Sequence of chain 1.E:
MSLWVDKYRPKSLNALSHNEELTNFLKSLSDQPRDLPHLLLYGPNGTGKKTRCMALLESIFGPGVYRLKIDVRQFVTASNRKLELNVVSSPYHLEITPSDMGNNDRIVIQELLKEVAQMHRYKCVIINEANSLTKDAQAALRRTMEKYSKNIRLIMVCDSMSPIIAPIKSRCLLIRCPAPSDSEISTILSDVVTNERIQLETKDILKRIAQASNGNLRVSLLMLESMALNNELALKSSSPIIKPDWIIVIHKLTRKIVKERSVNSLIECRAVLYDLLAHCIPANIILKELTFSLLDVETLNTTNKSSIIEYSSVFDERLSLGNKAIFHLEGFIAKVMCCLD

The protein below binds the small molecule below.
Small molecule (SMILES): Nc1ncnc2c1ncn2[C@@H]1O[C@H](COP(=O)(O)OP(=O)(O)OP(O)(O)=S)[C@@H](O)[C@H]1O

Sequence of chain 1.D:
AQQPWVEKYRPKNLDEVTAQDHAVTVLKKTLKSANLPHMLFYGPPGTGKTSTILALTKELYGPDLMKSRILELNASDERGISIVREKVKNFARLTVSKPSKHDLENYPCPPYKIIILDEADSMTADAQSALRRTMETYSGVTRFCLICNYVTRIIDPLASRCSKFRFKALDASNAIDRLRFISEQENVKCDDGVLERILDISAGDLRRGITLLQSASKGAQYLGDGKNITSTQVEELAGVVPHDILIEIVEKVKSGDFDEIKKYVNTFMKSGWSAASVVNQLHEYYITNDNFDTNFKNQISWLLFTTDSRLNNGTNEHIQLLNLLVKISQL

Binding-site contacts:
Ligand atom S1G contacts residue LYS71 of chain 1.D at 3.3 Å (salt-bridge).
Ligand atom O1B contacts residue LYS71 of chain 1.D at 2.8 Å (salt-bridge).
Ligand atom PB contacts residue MG1 of chain 1.R at 3.7 Å.
Ligand atom PG contacts residue MG1 of chain 1.R at 3.6 Å.
Ligand atom O2B contacts residue MG1 of chain 1.R at 2.4 Å.
Ligand atom N7 contacts residue THR69 of chain 1.D at 3.0 Å (h-bond).
Ligand atom C8 contacts residue GLY68 of chain 1.D at 3.1 Å.
Ligand atom O2' contacts residue TYR31 of chain 1.D at 3.4 Å (h-bond).
Ligand atom O2G contacts residue ARG155 of chain 1.E at 3.3 Å (salt-bridge).
Ligand atom O1B contacts residue GLY70 of chain 1.D at 3.5 Å (h-bond).
Ligand atom S1G contacts residue PRO67 of chain 1.D at 3.7 Å.
Ligand atom O1A contacts residue SER73 of chain 1.D at 3.1 Å (h-bond).
Ligand atom O1A contacts residue THR72 of chain 1.D at 3.4 Å (h-bond).
Ligand atom O2B contacts residue THR72 of chain 1.D at 3.3 Å (h-bond).
Ligand atom C8 contacts residue THR69 of chain 1.D at 3.7 Å.
Ligand atom PG contacts residue ARG155 of chain 1.E at 3.5 Å.
Ligand atom O2A contacts residue GLU159 of chain 1.E at 2.8 Å (salt-bridge).
Ligand atom O3B contacts residue ARG229 of chain 1.D at 3.5 Å (salt-bridge).
Ligand atom S1G contacts residue ARG155 of chain 1.E at 3.3 Å (salt-bridge).
Ligand atom O3B contacts residue LYS71 of chain 1.D at 3.7 Å.
Ligand atom O2' contacts residue PRO33 of chain 1.D at 3.5 Å.
Ligand atom O1B contacts residue THR72 of chain 1.D at 3.6 Å.
Ligand atom N6 contacts residue VAL39 of chain 1.D at 3.3 Å.
Ligand atom N7 contacts residue GLY68 of chain 1.D at 3.5 Å (h-bond).
Ligand atom O1A contacts residue GLY70 of chain 1.D at 3.2 Å.
Ligand atom N6 contacts residue ALA41 of chain 1.D at 3.5 Å.
Ligand atom C8 contacts residue GLY70 of chain 1.D at 3.5 Å.
Ligand atom N1 contacts residue THR40 of chain 1.D at 3.4 Å (h-bond).
Ligand atom O3A contacts residue GLY68 of chain 1.D at 3.6 Å.
Ligand atom O1A contacts residue LYS71 of chain 1.D at 3.5 Å (salt-bridge).
Ligand atom O3B contacts residue GLY68 of chain 1.D at 3.0 Å (h-bond).
Ligand atom N7 contacts residue GLY70 of chain 1.D at 3.3 Å.
Ligand atom O3' contacts residue VAL28 of chain 1.D at 2.3 Å (h-bond).
Ligand atom O3A contacts residue GLY70 of chain 1.D at 3.6 Å (h-bond).
Ligand atom O3G contacts residue ARG155 of chain 1.E at 3.5 Å (salt-bridge).
Ligand atom C3' contacts residue VAL28 of chain 1.D at 3.2 Å (hydrophobic).
Ligand atom O3G contacts residue MG1 of chain 1.R at 2.1 Å.
Ligand atom O2G contacts residue ARG229 of chain 1.D at 2.9 Å (salt-bridge).
Ligand atom O2A contacts residue ARG229 of chain 1.D at 3.3 Å (salt-bridge).
Ligand atom O2G contacts residue ARG184 of chain 1.E at 2.8 Å (salt-bridge).